Binding-site contacts:
Ligand atom CAH contacts residue GLU38 of chain 1.A at 4.0 Å.
Ligand atom CAP contacts residue VAL8 of chain 1.A at 3.6 Å (hydrophobic).
Ligand atom CAQ contacts residue THR75 of chain 1.A at 3.6 Å.
Ligand atom OAR contacts residue TYR72 of chain 1.A at 4.1 Å.
Ligand atom CAD contacts residue GLN71 of chain 1.A at 3.9 Å.
Ligand atom NA1 contacts residue ILE56 of chain 1.A at 3.8 Å.
Ligand atom CAH contacts residue LEU57 of chain 1.A at 4.0 Å (hydrophobic).
Ligand atom NA3 contacts residue ASP55 of chain 1.A at 4.1 Å.
Ligand atom CAF contacts residue GLU38 of chain 1.A at 4.1 Å.
Ligand atom CAC contacts residue TYR72 of chain 1.A at 3.9 Å (hydrophobic).
Ligand atom CAF contacts residue MET68 of chain 1.A at 3.9 Å (hydrophobic).
Ligand atom NA1 contacts residue ASP55 of chain 1.A at 2.7 Å (salt-bridge).
Ligand atom FAG contacts residue TYR72 of chain 1.A at 3.8 Å.
Ligand atom FAG contacts residue MET68 of chain 1.A at 3.8 Å.
Ligand atom CAP contacts residue TYR72 of chain 1.A at 3.5 Å (hydrophobic).
Ligand atom NA1 contacts residue LEU57 of chain 1.A at 3.5 Å (h-bond).
Ligand atom CAD contacts residue TYR72 of chain 1.A at 3.6 Å (hydrophobic).
Ligand atom CAO contacts residue LEU7 of chain 1.A at 3.6 Å (hydrophobic).
Ligand atom OAR contacts residue THR75 of chain 1.A at 3.4 Å.
Ligand atom CAQ contacts residue TYR72 of chain 1.A at 3.8 Å (hydrophobic).
Ligand atom NA1 contacts residue LEU7 of chain 1.A at 3.4 Å (h-bond).
Ligand atom NA1 contacts residue LYS6 of chain 1.A at 4.1 Å.
Ligand atom CAI contacts residue LEU57 of chain 1.A at 4.1 Å (hydrophobic).
Ligand atom CAE contacts residue TYR72 of chain 1.A at 3.7 Å (hydrophobic).
Ligand atom CAO contacts residue LYS6 of chain 1.A at 3.9 Å.
Ligand atom CAM contacts residue LEU57 of chain 1.A at 3.9 Å (hydrophobic).
Ligand atom CAM contacts residue LYS6 of chain 1.A at 4.1 Å.
Ligand atom CAO contacts residue GLY76 of chain 1.A at 4.1 Å.
Ligand atom OAR contacts residue GLN71 of chain 1.A at 4.2 Å.
Ligand atom CAO contacts residue VAL8 of chain 1.A at 3.5 Å (hydrophobic).
Ligand atom CAM contacts residue ASP55 of chain 1.A at 3.9 Å.
Ligand atom FAG contacts residue GLU63 of chain 1.A at 3.4 Å.
Ligand atom CAM contacts residue LEU7 of chain 1.A at 3.9 Å (hydrophobic).
Ligand atom CAE contacts residue MET68 of chain 1.A at 3.2 Å (hydrophobic).
Ligand atom CAP contacts residue THR75 of chain 1.A at 4.0 Å.
Ligand atom FAG contacts residue GLU38 of chain 1.A at 3.2 Å.
Ligand atom CAF contacts residue TYR72 of chain 1.A at 3.9 Å (hydrophobic).
Ligand atom CAP contacts residue GLY76 of chain 1.A at 3.7 Å.
Ligand atom CAD contacts residue MET68 of chain 1.A at 4.1 Å (hydrophobic).
Ligand atom CAO contacts residue LEU57 of chain 1.A at 4.0 Å (hydrophobic).

A protein and the small-molecule ligand that binds it are described below.
Small molecule (SMILES): Nc1cccc(NS(=O)(=O)c2ccc(F)cc2)n1

Sequence of chain 1.A:
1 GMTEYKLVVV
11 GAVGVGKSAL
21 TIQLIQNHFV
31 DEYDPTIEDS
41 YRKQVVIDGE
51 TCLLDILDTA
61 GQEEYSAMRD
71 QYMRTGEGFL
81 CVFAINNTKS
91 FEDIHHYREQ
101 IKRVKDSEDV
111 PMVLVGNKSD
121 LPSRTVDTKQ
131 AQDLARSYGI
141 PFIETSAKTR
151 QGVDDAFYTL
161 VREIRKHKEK